Sequence of chain 3.D:
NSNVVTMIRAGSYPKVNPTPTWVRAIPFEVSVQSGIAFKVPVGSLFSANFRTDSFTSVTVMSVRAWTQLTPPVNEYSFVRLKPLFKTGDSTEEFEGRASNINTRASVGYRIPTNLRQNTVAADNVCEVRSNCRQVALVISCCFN

Binding-site contacts:
Ligand atom C1' contacts residue VAL38 of chain 3.D at 3.8 Å (hydrophobic).
Ligand atom O2' contacts residue ARG39 of chain 3.D at 3.8 Å.
Ligand atom C2 contacts residue A5 of chain 3.Q at 3.5 Å.
Ligand atom C2 contacts residue A2 of chain 3.Q at 3.3 Å.
Ligand atom N3 contacts residue A2 of chain 3.Q at 3.1 Å (h-bond).
Ligand atom O3' contacts residue ASN16 of chain 3.F at 3.4 Å (h-bond).
Ligand atom C4' contacts residue ASN16 of chain 3.F at 3.7 Å.
Ligand atom O5' contacts residue SER17 of chain 3.F at 3.5 Å (h-bond).
Ligand atom OP1 contacts residue THR36 of chain 3.DA at 2.6 Å (h-bond).
Ligand atom OP1 contacts residue ASN16 of chain 3.F at 3.6 Å.
Ligand atom O2' contacts residue THR36 of chain 3.DA at 3.3 Å (h-bond).
Ligand atom O3' contacts residue SER17 of chain 3.F at 3.7 Å.
Ligand atom C2' contacts residue VAL38 of chain 3.D at 3.7 Å (hydrophobic).
Ligand atom O2 contacts residue A3 of chain 3.Q at 3.2 Å.
Ligand atom O4 contacts residue A5 of chain 3.Q at 3.4 Å (h-bond).
Ligand atom C2 contacts residue A3 of chain 3.Q at 3.4 Å.
Ligand atom C5' contacts residue SER17 of chain 3.F at 3.5 Å.
Ligand atom N3 contacts residue A3 of chain 3.Q at 2.5 Å (h-bond).
Ligand atom O4 contacts residue A3 of chain 3.Q at 2.9 Å (h-bond).
Ligand atom C4 contacts residue A3 of chain 3.Q at 3.3 Å.
Ligand atom O5' contacts residue SER155 of chain 3.D at 3.8 Å.
Ligand atom N3 contacts residue A5 of chain 3.Q at 3.0 Å (h-bond).
Ligand atom O2' contacts residue SER155 of chain 3.D at 3.3 Å (h-bond).
Ligand atom O3' contacts residue SER155 of chain 3.D at 3.4 Å (h-bond).
Ligand atom C5' contacts residue ALA40 of chain 3.D at 3.6 Å (hydrophobic).
Ligand atom O2 contacts residue A2 of chain 3.Q at 3.1 Å.
Ligand atom C2 contacts residue A4 of chain 3.Q at 3.5 Å.
Ligand atom N3 contacts residue A4 of chain 3.Q at 2.8 Å (h-bond).
Ligand atom O4 contacts residue A4 of chain 3.Q at 2.9 Å (h-bond).
Ligand atom O2 contacts residue A4 of chain 3.Q at 3.3 Å (h-bond).
Ligand atom O2 contacts residue VAL38 of chain 3.D at 3.5 Å (h-bond).
Ligand atom OP1 contacts residue SER155 of chain 3.D at 3.6 Å.
Ligand atom C4 contacts residue A2 of chain 3.Q at 3.4 Å.
Ligand atom O2' contacts residue VAL38 of chain 3.D at 3.1 Å (h-bond).
Ligand atom O2 contacts residue A5 of chain 3.Q at 3.5 Å.
Ligand atom C4 contacts residue A4 of chain 3.Q at 3.5 Å.
Ligand atom C4 contacts residue A5 of chain 3.Q at 3.4 Å.
Ligand atom O4 contacts residue A2 of chain 3.Q at 2.8 Å (h-bond).
Ligand atom O4' contacts residue VAL38 of chain 3.DA at 3.8 Å.
Ligand atom C5' contacts residue ASN16 of chain 3.F at 3.4 Å.

Sequence of chain 3.F:
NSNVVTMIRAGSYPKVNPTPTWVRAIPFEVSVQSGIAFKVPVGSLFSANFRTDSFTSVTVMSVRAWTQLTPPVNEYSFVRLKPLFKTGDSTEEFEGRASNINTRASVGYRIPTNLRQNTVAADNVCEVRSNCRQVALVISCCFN

Sequence of chain 3.DA:
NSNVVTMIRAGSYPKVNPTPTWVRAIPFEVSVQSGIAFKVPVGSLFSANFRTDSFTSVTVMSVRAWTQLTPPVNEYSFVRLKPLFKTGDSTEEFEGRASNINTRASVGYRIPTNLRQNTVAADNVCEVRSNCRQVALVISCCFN

This small molecule binds to this protein.
Small molecule (SMILES): O=c1ccn([C@@H]2O[C@H](CO[P](=O)(O)O[C@H]3[C@@H](O)[C@H](n4ccc(=O)[nH]c4=O)O[C@@H]3CO[P](=O)(O)O[C@H]3[C@@H](O)[C@H](n4ccc(=O)[nH]c4=O)O[C@@H]3CO[P](=O)(O)O[C@H]3[C@@H](O)[C@H](n4ccc(=O)[nH]c4=O)O[C@@H]3CO[P](=O)(O)O[C@H]3[C@@H](O)[C@H](n4ccc(=O)[nH]c4=O)O[C@@H]3CO[P](=O)(O)O[C@H]3[C@@H](O)[C@H](n4ccc(=O)[nH]c4=O)O[C@@H]3COP(=O)=O)[C@@H](O)[C@H]2O)c(=O)[nH]1